Sequence of chain 1.B:
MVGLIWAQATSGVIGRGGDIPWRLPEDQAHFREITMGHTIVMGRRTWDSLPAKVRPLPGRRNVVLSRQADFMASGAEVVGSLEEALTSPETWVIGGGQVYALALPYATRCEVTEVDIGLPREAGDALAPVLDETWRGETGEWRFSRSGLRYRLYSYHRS

Binding-site contacts:
Ligand atom C04 contacts residue GLN30 of chain 1.B at 4.4 Å.
Ligand atom C07 contacts residue PO41 of chain 1.J at 3.9 Å.
Ligand atom O03 contacts residue PHE33 of chain 1.B at 3.6 Å.
Ligand atom C06 contacts residue PHE33 of chain 1.B at 3.8 Å (hydrophobic).
Ligand atom C07 contacts residue PHE33 of chain 1.B at 4.2 Å (hydrophobic).
Ligand atom C10 contacts residue PHE33 of chain 1.B at 4.3 Å (hydrophobic).
Ligand atom C05 contacts residue ILE22 of chain 1.B at 4.3 Å (hydrophobic).
Ligand atom C10 contacts residue ILE96 of chain 1.B at 3.2 Å (hydrophobic).
Ligand atom C04 contacts residue ASP29 of chain 1.B at 3.7 Å.
Ligand atom O03 contacts residue ASP29 of chain 1.B at 4.0 Å.
Ligand atom C09 contacts residue PHE33 of chain 1.B at 3.9 Å (hydrophobic).
Ligand atom C02 contacts residue GLN30 of chain 1.B at 3.8 Å.
Ligand atom O01 contacts residue PHE33 of chain 1.B at 3.9 Å.
Ligand atom C05 contacts residue GLN30 of chain 1.B at 3.9 Å.
Ligand atom N11 contacts residue PHE33 of chain 1.B at 3.8 Å.
Ligand atom C05 contacts residue ASP29 of chain 1.B at 4.2 Å.
Ligand atom C09 contacts residue NAP1 of chain 1.I at 4.4 Å.
Ligand atom O01 contacts residue GLN30 of chain 1.B at 3.2 Å.
Ligand atom C02 contacts residue PHE33 of chain 1.B at 3.7 Å (hydrophobic).
Ligand atom S08 contacts residue LEU52 of chain 1.B at 3.7 Å.
Ligand atom O01 contacts residue PO41 of chain 1.J at 3.7 Å.
Ligand atom C10 contacts residue NAP1 of chain 1.I at 3.4 Å.
Ligand atom S08 contacts residue PHE33 of chain 1.B at 4.5 Å.
Ligand atom C10 contacts residue THR48 of chain 1.B at 4.4 Å.
Ligand atom O03 contacts residue GLN30 of chain 1.B at 3.5 Å.

The protein below binds the small molecule below.
Small molecule (SMILES): CCOC(=O)c1csc(C)n1